This protein binds this small molecule.
Small molecule (SMILES): CC(=O)N[C@@H]1[C@@H](O)[C@H](O)[C@@H](CO)O[C@H]1O

Binding-site contacts:
Ligand atom O4 contacts residue GLN1 of chain 1.E at 3.6 Å.
Ligand atom O5 contacts residue VAL3 of chain 1.E at 3.9 Å.
Ligand atom O3 contacts residue ASN124 of chain 1.E at 3.4 Å (h-bond).
Ligand atom C7 contacts residue ASN124 of chain 1.E at 4.4 Å.
Ligand atom C5 contacts residue VAL3 of chain 1.E at 4.2 Å (hydrophobic).
Ligand atom O6 contacts residue CYS123 of chain 1.E at 4.1 Å.
Ligand atom C7 contacts residue ASN4 of chain 1.E at 3.6 Å.
Ligand atom C6 contacts residue GLN1 of chain 1.E at 3.9 Å.
Ligand atom C1 contacts residue ASN4 of chain 1.E at 1.4 Å.
Ligand atom O6 contacts residue CYS2 of chain 1.E at 1.7 Å (h-bond).
Ligand atom O6 contacts residue VAL3 of chain 1.E at 2.8 Å (h-bond).
Ligand atom C8 contacts residue ASN124 of chain 1.E at 3.3 Å.
Ligand atom O6 contacts residue ASP125 of chain 1.E at 4.2 Å.
Ligand atom C6 contacts residue VAL3 of chain 1.E at 3.6 Å (hydrophobic).
Ligand atom C4 contacts residue GLN1 of chain 1.E at 4.3 Å.
Ligand atom C4 contacts residue CYS2 of chain 1.E at 3.9 Å (hydrophobic).
Ligand atom N2 contacts residue ASN4 of chain 1.E at 2.9 Å (h-bond).
Ligand atom O5 contacts residue ASN124 of chain 1.E at 4.3 Å.
Ligand atom C3 contacts residue ASN124 of chain 1.E at 4.0 Å.
Ligand atom C6 contacts residue ASN4 of chain 1.E at 4.3 Å.
Ligand atom C5 contacts residue CYS2 of chain 1.E at 2.7 Å (hydrophobic).
Ligand atom C5 contacts residue ASN4 of chain 1.E at 3.7 Å.
Ligand atom O7 contacts residue ASN4 of chain 1.E at 4.5 Å.
Ligand atom O5 contacts residue CYS2 of chain 1.E at 3.4 Å (h-bond).
Ligand atom C4 contacts residue ASN124 of chain 1.E at 4.1 Å.
Ligand atom C6 contacts residue CYS2 of chain 1.E at 1.4 Å (hydrophobic).
Ligand atom C4 contacts residue ASN4 of chain 1.E at 4.2 Å.
Ligand atom C8 contacts residue ASN4 of chain 1.E at 4.0 Å.
Ligand atom C2 contacts residue ASN4 of chain 1.E at 2.5 Å.
Ligand atom O4 contacts residue CYS2 of chain 1.E at 4.1 Å.
Ligand atom O6 contacts residue ASN4 of chain 1.E at 4.0 Å.
Ligand atom O5 contacts residue ASN4 of chain 1.E at 2.4 Å (h-bond).
Ligand atom C3 contacts residue ASN4 of chain 1.E at 3.8 Å.
Ligand atom O6 contacts residue ASN124 of chain 1.E at 4.4 Å.
Ligand atom C2 contacts residue ASN124 of chain 1.E at 3.9 Å.

Sequence of chain 1.E:
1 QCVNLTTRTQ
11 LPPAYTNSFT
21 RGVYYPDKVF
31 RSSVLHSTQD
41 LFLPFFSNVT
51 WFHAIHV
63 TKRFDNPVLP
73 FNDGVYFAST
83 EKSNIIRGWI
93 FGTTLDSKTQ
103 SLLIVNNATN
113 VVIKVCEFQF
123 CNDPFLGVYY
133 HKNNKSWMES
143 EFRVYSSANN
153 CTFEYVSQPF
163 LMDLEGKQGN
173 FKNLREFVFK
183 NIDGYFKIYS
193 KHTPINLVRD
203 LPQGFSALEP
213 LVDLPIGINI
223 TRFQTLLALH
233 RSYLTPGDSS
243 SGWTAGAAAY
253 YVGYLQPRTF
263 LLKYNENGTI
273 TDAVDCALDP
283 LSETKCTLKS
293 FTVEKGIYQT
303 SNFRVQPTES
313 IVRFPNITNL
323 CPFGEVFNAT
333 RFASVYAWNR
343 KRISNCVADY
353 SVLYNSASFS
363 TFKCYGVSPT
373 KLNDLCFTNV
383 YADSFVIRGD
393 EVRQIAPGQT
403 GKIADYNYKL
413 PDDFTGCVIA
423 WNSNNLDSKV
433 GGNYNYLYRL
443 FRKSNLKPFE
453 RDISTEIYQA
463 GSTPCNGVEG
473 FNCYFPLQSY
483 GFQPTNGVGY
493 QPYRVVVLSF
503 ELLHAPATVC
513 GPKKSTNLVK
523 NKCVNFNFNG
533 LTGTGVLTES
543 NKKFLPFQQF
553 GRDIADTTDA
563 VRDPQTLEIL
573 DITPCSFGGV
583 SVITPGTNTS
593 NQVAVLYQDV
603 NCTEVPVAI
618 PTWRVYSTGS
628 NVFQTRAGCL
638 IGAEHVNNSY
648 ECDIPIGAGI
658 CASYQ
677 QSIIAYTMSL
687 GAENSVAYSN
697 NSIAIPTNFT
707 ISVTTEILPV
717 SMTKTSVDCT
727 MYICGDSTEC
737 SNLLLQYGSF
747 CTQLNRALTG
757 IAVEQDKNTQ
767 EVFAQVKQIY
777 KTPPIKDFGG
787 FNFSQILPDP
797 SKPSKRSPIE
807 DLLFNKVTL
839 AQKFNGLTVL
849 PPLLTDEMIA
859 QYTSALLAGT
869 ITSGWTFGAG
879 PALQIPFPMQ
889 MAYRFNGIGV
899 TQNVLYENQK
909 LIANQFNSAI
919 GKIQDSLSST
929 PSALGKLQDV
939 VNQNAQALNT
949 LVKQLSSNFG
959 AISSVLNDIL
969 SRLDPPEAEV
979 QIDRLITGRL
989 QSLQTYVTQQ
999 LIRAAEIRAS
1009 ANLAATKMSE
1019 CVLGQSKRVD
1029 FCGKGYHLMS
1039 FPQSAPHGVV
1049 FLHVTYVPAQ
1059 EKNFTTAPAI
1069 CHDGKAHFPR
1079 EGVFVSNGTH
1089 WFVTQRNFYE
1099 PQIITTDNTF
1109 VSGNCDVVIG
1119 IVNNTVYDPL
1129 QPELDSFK